Sequence of chain 1.C:
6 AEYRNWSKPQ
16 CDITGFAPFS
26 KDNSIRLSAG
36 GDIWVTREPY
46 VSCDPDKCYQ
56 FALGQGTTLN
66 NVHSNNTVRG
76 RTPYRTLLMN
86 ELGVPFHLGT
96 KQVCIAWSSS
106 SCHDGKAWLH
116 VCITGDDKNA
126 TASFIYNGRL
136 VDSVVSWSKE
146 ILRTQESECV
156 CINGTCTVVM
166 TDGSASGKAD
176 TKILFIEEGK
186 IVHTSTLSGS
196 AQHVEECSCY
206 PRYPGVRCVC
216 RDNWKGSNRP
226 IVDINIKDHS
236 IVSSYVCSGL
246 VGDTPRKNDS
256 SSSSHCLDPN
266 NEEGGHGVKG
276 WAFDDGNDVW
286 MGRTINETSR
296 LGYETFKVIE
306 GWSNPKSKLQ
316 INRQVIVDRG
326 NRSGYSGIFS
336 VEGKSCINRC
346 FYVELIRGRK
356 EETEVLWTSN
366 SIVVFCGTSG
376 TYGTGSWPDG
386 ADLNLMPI

Binding-site contacts:
Ligand atom O5 contacts residue SER294 of chain 1.C at 3.1 Å (h-bond).
Ligand atom C1 contacts residue SER294 of chain 1.C at 3.8 Å.
Ligand atom C3 contacts residue ASN291 of chain 1.C at 4.0 Å.
Ligand atom C1 contacts residue ASN291 of chain 1.C at 1.5 Å.
Ligand atom C5 contacts residue ASN291 of chain 1.C at 3.6 Å.
Ligand atom O6 contacts residue SER294 of chain 1.C at 4.0 Å.
Ligand atom C2 contacts residue ASN291 of chain 1.C at 2.7 Å.
Ligand atom C5 contacts residue SER294 of chain 1.C at 3.6 Å.
Ligand atom O5 contacts residue ASN291 of chain 1.C at 2.4 Å (h-bond).
Ligand atom O5 contacts residue LEU296 of chain 1.C at 4.1 Å.
Ligand atom C7 contacts residue ASN291 of chain 1.C at 3.5 Å.
Ligand atom C4 contacts residue ASN291 of chain 1.C at 4.4 Å.
Ligand atom C6 contacts residue SER294 of chain 1.C at 3.4 Å.
Ligand atom N2 contacts residue ASN291 of chain 1.C at 3.3 Å (h-bond).
Ligand atom O7 contacts residue ASN291 of chain 1.C at 3.1 Å (h-bond).
Ligand atom O7 contacts residue ARG324 of chain 1.C at 3.5 Å (salt-bridge).
Ligand atom C8 contacts residue GLU292 of chain 1.C at 4.0 Å.

A protein and the small-molecule ligand that binds it are described below.
Small molecule (SMILES): CC(=O)N[C@@H]1[C@@H](O)[C@H](O)[C@@H](CO)O[C@H]1O